Sequence of chain 2.C:
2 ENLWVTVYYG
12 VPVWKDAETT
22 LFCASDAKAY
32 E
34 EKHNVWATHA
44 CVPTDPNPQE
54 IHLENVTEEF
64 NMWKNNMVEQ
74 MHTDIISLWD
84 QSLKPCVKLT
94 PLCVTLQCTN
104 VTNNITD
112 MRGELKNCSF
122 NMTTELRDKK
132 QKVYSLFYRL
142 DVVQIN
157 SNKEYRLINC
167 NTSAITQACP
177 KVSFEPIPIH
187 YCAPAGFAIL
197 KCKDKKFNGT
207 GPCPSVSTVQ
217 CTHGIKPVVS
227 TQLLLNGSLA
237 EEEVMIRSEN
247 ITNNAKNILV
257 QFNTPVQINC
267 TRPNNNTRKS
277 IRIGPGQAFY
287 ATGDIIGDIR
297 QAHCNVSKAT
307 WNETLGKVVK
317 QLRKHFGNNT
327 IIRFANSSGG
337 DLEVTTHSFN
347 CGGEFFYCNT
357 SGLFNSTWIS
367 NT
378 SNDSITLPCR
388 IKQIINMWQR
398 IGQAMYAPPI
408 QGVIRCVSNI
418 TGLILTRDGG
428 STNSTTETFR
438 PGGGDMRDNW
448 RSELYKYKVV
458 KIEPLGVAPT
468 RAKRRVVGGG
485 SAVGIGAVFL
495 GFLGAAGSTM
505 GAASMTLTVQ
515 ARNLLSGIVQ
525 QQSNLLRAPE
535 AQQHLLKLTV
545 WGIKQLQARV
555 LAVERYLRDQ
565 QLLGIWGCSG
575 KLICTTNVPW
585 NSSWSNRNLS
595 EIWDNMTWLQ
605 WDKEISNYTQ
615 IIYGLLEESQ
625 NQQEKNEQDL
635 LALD

This protein binds this small molecule.
Small molecule (SMILES): OC[C@H]1O[C@H](O[C@H]2[C@H](O)[C@@H]([C@@H]3O[C@]34O[C@H](CO)[C@@H](O)[C@H](O[C@H]3O[C@H](CO)[C@@H](O)[C@H](O)[C@@H]3O)[C@@H]4O)OC[C@H]2O)[C@@H](O)[C@@H](O)[C@@H]1O

Binding-site contacts:
Ligand atom C6 contacts residue ASP110 of chain 2.C at 4.4 Å.
Ligand atom C1 contacts residue NAG2 of chain 2.P at 1.9 Å.
Ligand atom C3 contacts residue NAG2 of chain 2.P at 3.0 Å.
Ligand atom C4 contacts residue NAG2 of chain 2.P at 3.8 Å.
Ligand atom C2 contacts residue NAG2 of chain 2.P at 2.4 Å.
Ligand atom O2 contacts residue NAG2 of chain 2.P at 3.7 Å.
Ligand atom O6 contacts residue ASP110 of chain 2.C at 3.2 Å (salt-bridge).
Ligand atom O5 contacts residue NAG2 of chain 2.P at 3.0 Å (h-bond).
Ligand atom C5 contacts residue NAG2 of chain 2.P at 3.5 Å.
Ligand atom O3 contacts residue NAG2 of chain 2.P at 4.3 Å.